This small molecule binds to this protein.
Small molecule (SMILES): Nc1ncnc2c1ncn2[C@@H]1O[C@H](CO[P](=O)(O)O[P](=O)(O)CP(=O)(O)O)[C@@H](O)[C@H]1O

Sequence of chain 1.D:
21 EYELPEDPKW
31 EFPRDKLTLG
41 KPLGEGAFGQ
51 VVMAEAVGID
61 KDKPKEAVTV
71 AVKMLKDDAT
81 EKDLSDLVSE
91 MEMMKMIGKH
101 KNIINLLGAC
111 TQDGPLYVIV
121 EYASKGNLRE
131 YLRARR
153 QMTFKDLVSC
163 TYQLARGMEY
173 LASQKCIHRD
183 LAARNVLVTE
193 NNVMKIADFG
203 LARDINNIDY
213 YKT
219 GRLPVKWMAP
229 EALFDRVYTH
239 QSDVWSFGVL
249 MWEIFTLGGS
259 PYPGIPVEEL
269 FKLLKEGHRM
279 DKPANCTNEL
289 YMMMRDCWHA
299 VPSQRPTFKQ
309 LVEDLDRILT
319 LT

Binding-site contacts:
Ligand atom C6 contacts residue LEU189 of chain 1.D at 3.6 Å (hydrophobic).
Ligand atom O2G contacts residue GLY49 of chain 1.D at 3.8 Å.
Ligand atom N6 contacts residue LEU189 of chain 1.D at 3.8 Å.
Ligand atom O1A contacts residue ASN187 of chain 1.D at 3.1 Å (h-bond).
Ligand atom O1A contacts residue ASP200 of chain 1.D at 2.9 Å (salt-bridge).
Ligand atom N7 contacts residue VAL51 of chain 1.D at 3.8 Å.
Ligand atom N1 contacts residue ALA123 of chain 1.D at 3.0 Å (h-bond).
Ligand atom O2G contacts residue PHE48 of chain 1.D at 2.6 Å (h-bond).
Ligand atom C8 contacts residue VAL51 of chain 1.D at 3.8 Å (hydrophobic).
Ligand atom O3' contacts residue ASN127 of chain 1.D at 3.2 Å (h-bond).
Ligand atom C2 contacts residue ALA123 of chain 1.D at 3.2 Å (hydrophobic).
Ligand atom N6 contacts residue GLU121 of chain 1.D at 2.6 Å (salt-bridge).
Ligand atom O2B contacts residue LYS73 of chain 1.D at 2.9 Å (salt-bridge).
Ligand atom O2B contacts residue ASP200 of chain 1.D at 3.1 Å (salt-bridge).
Ligand atom C5 contacts residue LEU189 of chain 1.D at 3.6 Å (hydrophobic).
Ligand atom N1 contacts residue TYR122 of chain 1.D at 3.8 Å.
Ligand atom N7 contacts residue LEU189 of chain 1.D at 3.8 Å.
Ligand atom PG contacts residue ALA47 of chain 1.D at 3.6 Å.
Ligand atom O2' contacts residue ASN127 of chain 1.D at 3.5 Å (h-bond).
Ligand atom O1G contacts residue MG1 of chain 1.R at 3.8 Å.
Ligand atom O3' contacts residue ARG186 of chain 1.D at 3.5 Å (salt-bridge).
Ligand atom O1B contacts residue ASP200 of chain 1.D at 3.0 Å (salt-bridge).
Ligand atom C2 contacts residue LEU43 of chain 1.D at 3.8 Å (hydrophobic).
Ligand atom N6 contacts residue ALA71 of chain 1.D at 3.2 Å.
Ligand atom C6 contacts residue ALA71 of chain 1.D at 3.6 Å (hydrophobic).
Ligand atom N6 contacts residue VAL120 of chain 1.D at 3.5 Å.
Ligand atom PA contacts residue MG1 of chain 1.Q at 3.4 Å.
Ligand atom O2B contacts residue MG1 of chain 1.R at 2.5 Å.
Ligand atom PB contacts residue MG1 of chain 1.Q at 3.4 Å.
Ligand atom C6 contacts residue GLU121 of chain 1.D at 3.7 Å.
Ligand atom O1A contacts residue MG1 of chain 1.Q at 2.1 Å.
Ligand atom O3A contacts residue MG1 of chain 1.Q at 3.8 Å.
Ligand atom O1G contacts residue PHE48 of chain 1.D at 3.5 Å.
Ligand atom O2G contacts residue GLY46 of chain 1.D at 3.2 Å.
Ligand atom O1B contacts residue MG1 of chain 1.Q at 2.2 Å.
Ligand atom O3G contacts residue ALA47 of chain 1.D at 3.7 Å.
Ligand atom PB contacts residue ASP200 of chain 1.D at 3.5 Å.
Ligand atom O2G contacts residue ALA47 of chain 1.D at 2.4 Å (h-bond).
Ligand atom O2A contacts residue LYS73 of chain 1.D at 3.0 Å (salt-bridge).
Ligand atom O3A contacts residue LYS73 of chain 1.D at 3.6 Å.